This protein binds this small molecule.
Small molecule (SMILES): CC(=O)N[C@H]1[C@H](O[C@H]2[C@H](O)[C@@H](NC(C)=O)CO[C@@H]2CO)O[C@H](CO)[C@@H](O)[C@@H]1O

Binding-site contacts:
Ligand atom C5 contacts residue GLN578 of chain 1.B at 4.0 Å.
Ligand atom N2 contacts residue GLN578 of chain 1.B at 3.1 Å (h-bond).
Ligand atom C7 contacts residue ASN329 of chain 1.B at 3.9 Å.
Ligand atom C1 contacts residue ASN329 of chain 1.B at 1.4 Å.
Ligand atom N2 contacts residue ASN329 of chain 1.B at 2.8 Å (h-bond).
Ligand atom C2 contacts residue GLN578 of chain 1.B at 3.6 Å.
Ligand atom C7 contacts residue PRO577 of chain 1.B at 4.0 Å (hydrophobic).
Ligand atom C8 contacts residue LEU580 of chain 1.B at 4.0 Å (hydrophobic).
Ligand atom O3 contacts residue GLN578 of chain 1.B at 3.0 Å (h-bond).
Ligand atom O5 contacts residue GLN578 of chain 1.B at 4.1 Å.
Ligand atom C8 contacts residue PRO577 of chain 1.B at 3.0 Å (hydrophobic).
Ligand atom C4 contacts residue GLN578 of chain 1.B at 4.4 Å.
Ligand atom C3 contacts residue GLN578 of chain 1.B at 3.1 Å.
Ligand atom C8 contacts residue GLN578 of chain 1.B at 3.6 Å.
Ligand atom O7 contacts residue GLN578 of chain 1.B at 4.0 Å.
Ligand atom N2 contacts residue PRO577 of chain 1.B at 3.9 Å.
Ligand atom C4 contacts residue ASN329 of chain 1.B at 4.2 Å.
Ligand atom C3 contacts residue ASN329 of chain 1.B at 3.8 Å.
Ligand atom O6 contacts residue ASN329 of chain 1.B at 3.9 Å.
Ligand atom C7 contacts residue GLN578 of chain 1.B at 3.3 Å.
Ligand atom C5 contacts residue ASN329 of chain 1.B at 3.7 Å.
Ligand atom C2 contacts residue ASN329 of chain 1.B at 2.4 Å.
Ligand atom O5 contacts residue ASN329 of chain 1.B at 2.4 Å (h-bond).
Ligand atom C1 contacts residue GLN578 of chain 1.B at 4.0 Å.

Sequence of chain 1.B:
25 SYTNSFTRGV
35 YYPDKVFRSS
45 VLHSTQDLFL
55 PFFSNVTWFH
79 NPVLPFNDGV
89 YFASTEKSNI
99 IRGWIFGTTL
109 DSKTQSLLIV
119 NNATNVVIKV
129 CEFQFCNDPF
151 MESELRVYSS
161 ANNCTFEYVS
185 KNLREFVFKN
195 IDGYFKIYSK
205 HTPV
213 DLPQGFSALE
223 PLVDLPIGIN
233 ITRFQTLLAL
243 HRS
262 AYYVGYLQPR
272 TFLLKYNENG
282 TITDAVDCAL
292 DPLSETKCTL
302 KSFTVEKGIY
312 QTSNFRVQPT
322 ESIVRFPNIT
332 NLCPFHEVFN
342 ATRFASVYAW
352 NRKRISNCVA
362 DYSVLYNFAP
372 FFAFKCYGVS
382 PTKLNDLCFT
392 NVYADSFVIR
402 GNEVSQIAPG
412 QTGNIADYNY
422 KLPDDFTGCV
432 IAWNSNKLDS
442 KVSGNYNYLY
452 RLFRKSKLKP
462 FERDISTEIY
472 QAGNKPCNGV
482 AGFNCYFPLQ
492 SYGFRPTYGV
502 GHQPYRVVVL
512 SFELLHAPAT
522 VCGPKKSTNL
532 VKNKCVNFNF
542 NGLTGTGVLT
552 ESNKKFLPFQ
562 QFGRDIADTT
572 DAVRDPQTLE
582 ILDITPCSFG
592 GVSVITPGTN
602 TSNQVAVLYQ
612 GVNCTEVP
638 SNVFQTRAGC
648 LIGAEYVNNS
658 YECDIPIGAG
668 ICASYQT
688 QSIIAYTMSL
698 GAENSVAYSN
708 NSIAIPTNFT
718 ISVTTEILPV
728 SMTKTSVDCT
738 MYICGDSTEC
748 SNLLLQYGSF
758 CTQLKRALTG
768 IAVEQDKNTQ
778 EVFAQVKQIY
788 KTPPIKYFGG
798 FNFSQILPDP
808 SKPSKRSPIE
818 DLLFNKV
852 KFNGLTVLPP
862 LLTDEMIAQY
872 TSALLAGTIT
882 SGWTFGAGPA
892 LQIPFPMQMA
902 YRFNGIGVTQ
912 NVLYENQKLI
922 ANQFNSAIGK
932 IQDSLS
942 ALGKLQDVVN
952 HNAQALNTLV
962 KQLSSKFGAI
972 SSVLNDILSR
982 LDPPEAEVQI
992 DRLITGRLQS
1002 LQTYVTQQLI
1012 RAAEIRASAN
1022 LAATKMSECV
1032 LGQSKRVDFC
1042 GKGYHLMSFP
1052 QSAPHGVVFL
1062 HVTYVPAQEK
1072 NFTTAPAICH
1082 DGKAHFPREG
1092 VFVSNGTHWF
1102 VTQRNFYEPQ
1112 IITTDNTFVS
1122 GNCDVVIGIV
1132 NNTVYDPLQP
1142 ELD